Binding-site contacts:
Ligand atom N contacts residue PHE99 of chain 1.B at 3.5 Å.
Ligand atom O contacts residue PHE96 of chain 1.B at 3.5 Å.
Ligand atom C contacts residue PHE33 of chain 1.A at 3.6 Å (hydrophobic).
Ligand atom CG2 contacts residue PHE96 of chain 1.B at 3.5 Å (hydrophobic).
Ligand atom C contacts residue ARG106 of chain 1.A at 3.4 Å.
Ligand atom N contacts residue ASP31 of chain 1.B at 2.9 Å (salt-bridge).
Ligand atom O contacts residue LYS103 of chain 1.A at 2.8 Å (salt-bridge).
Ligand atom CA contacts residue TYR35 of chain 1.A at 3.6 Å (hydrophobic).
Ligand atom N contacts residue ARG31 of chain 1.A at 2.7 Å (salt-bridge).
Ligand atom CG2 contacts residue ARG106 of chain 1.A at 3.6 Å.
Ligand atom O contacts residue ALA102 of chain 1.A at 3.4 Å.
Ligand atom C contacts residue ALA102 of chain 1.A at 3.6 Å (hydrophobic).
Ligand atom N contacts residue TYR35 of chain 1.A at 3.6 Å.
Ligand atom CG2 contacts residue ASP104 of chain 1.A at 3.3 Å.
Ligand atom CB contacts residue PHE96 of chain 1.B at 3.6 Å (hydrophobic).
Ligand atom CA contacts residue ARG31 of chain 1.A at 3.0 Å.
Ligand atom N contacts residue ALA102 of chain 1.A at 3.5 Å.
Ligand atom CA contacts residue LYS103 of chain 1.A at 3.3 Å.
Ligand atom CB contacts residue PHE99 of chain 1.B at 3.6 Å (hydrophobic).
Ligand atom N contacts residue PHE33 of chain 1.A at 2.9 Å (h-bond).
Ligand atom O contacts residue ARG106 of chain 1.A at 3.5 Å.
Ligand atom C contacts residue ARG31 of chain 1.A at 3.5 Å.
Ligand atom C contacts residue ARG31 of chain 1.A at 3.3 Å.
Ligand atom CA contacts residue PHE96 of chain 1.B at 3.5 Å (hydrophobic).
Ligand atom CD2 contacts residue ARG31 of chain 1.A at 3.5 Å.
Ligand atom CG1 contacts residue LEU34 of chain 1.A at 3.6 Å (hydrophobic).
Ligand atom N contacts residue LYS103 of chain 1.A at 2.9 Å (salt-bridge).
Ligand atom O contacts residue TYR105 of chain 1.A at 2.9 Å (h-bond).
Ligand atom CA contacts residue PHE33 of chain 1.A at 3.4 Å (hydrophobic).
Ligand atom O contacts residue TYR35 of chain 1.A at 3.4 Å.
Ligand atom O contacts residue GLY32 of chain 1.A at 3.3 Å.
Ligand atom CG2 contacts residue GLU98 of chain 1.B at 3.5 Å.
Ligand atom N contacts residue PHE96 of chain 1.B at 2.9 Å (h-bond).
Ligand atom N contacts residue ARG101 of chain 1.A at 3.0 Å (salt-bridge).
Ligand atom O contacts residue PHE33 of chain 1.A at 3.0 Å (h-bond).
Ligand atom C contacts residue TYR35 of chain 1.A at 3.4 Å (hydrophobic).
Ligand atom C contacts residue LYS103 of chain 1.A at 3.6 Å.
Ligand atom O contacts residue ARG31 of chain 1.A at 3.0 Å (salt-bridge).
Ligand atom CE1 contacts residue TYR105 of chain 1.A at 3.3 Å (hydrophobic).
Ligand atom C contacts residue LYS103 of chain 1.A at 3.6 Å.

The protein below binds the small molecule below.
Small molecule (SMILES): CC[C@H](C)[C@H](NC(=O)CNC(=O)[C@@H](NC(=O)[C@H](C)N)C(C)C)C(=O)NCC(=O)N[C@@H](C)C(=O)N[C@H](C(=O)N[C@H](C=O)Cc1ccccc1)C(C)C

Sequence of chain 1.A:
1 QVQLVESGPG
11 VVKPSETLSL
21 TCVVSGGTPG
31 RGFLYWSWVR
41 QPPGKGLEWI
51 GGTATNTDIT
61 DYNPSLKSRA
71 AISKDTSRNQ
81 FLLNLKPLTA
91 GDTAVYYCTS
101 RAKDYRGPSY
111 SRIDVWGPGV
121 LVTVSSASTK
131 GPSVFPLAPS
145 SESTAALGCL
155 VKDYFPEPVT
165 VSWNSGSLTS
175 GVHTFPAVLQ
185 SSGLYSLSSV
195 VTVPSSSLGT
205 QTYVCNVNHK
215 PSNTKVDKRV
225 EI

Sequence of chain 1.B:
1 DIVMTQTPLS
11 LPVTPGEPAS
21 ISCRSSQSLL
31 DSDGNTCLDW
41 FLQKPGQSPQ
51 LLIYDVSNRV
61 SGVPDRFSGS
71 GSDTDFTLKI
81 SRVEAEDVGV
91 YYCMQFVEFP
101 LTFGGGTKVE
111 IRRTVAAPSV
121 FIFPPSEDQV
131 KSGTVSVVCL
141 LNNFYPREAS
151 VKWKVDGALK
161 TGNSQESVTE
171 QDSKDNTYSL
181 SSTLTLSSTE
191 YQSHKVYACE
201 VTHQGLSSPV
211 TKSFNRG